A protein and the small-molecule ligand that binds it are described below.
Small molecule (SMILES): Cc1ccc(S(=O)(=O)N2N=Cc3ccccc3B2O)cc1

Sequence of chain 2.A:
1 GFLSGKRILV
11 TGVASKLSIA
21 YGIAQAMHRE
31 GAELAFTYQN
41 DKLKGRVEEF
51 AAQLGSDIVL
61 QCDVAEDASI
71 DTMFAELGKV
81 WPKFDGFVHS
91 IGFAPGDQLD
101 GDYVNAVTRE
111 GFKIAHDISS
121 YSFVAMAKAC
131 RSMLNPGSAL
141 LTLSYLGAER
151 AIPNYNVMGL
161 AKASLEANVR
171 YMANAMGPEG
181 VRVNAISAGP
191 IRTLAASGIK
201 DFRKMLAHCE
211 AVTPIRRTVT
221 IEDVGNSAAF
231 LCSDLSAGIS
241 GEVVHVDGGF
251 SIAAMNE

Binding-site contacts:
Ligand atom C18 contacts residue ALA94 of chain 2.A at 3.8 Å (hydrophobic).
Ligand atom O2 contacts residue NAD1 of chain 2.C at 3.1 Å.
Ligand atom C1 contacts residue ILE199 of chain 2.A at 3.5 Å (hydrophobic).
Ligand atom B1 contacts residue NAD1 of chain 2.C at 1.4 Å.
Ligand atom C6 contacts residue TYR145 of chain 2.A at 3.4 Å (hydrophobic).
Ligand atom N1 contacts residue NAD1 of chain 2.C at 3.3 Å.
Ligand atom C4 contacts residue NAD1 of chain 2.C at 2.3 Å.
Ligand atom O2 contacts residue GLY92 of chain 2.A at 3.0 Å (h-bond).
Ligand atom C17 contacts residue ALA94 of chain 2.A at 3.6 Å (hydrophobic).
Ligand atom C16 contacts residue PHE93 of chain 2.A at 3.5 Å (hydrophobic).
Ligand atom C7 contacts residue NAD1 of chain 2.C at 3.3 Å.
Ligand atom C21 contacts residue ALA94 of chain 2.A at 3.7 Å (hydrophobic).
Ligand atom C4 contacts residue ILE199 of chain 2.A at 3.7 Å (hydrophobic).
Ligand atom S1 contacts residue NAD1 of chain 2.C at 3.3 Å (h-bond).
Ligand atom C5 contacts residue NAD1 of chain 2.C at 3.0 Å.
Ligand atom O3 contacts residue GLY92 of chain 2.A at 3.5 Å.
Ligand atom C21 contacts residue LEU99 of chain 2.A at 3.5 Å (hydrophobic).
Ligand atom C8 contacts residue ILE199 of chain 2.A at 3.5 Å (hydrophobic).
Ligand atom C15 contacts residue GLY92 of chain 2.A at 3.7 Å.
Ligand atom C2 contacts residue NAD1 of chain 2.C at 3.6 Å.
Ligand atom O1 contacts residue NAD1 of chain 2.C at 2.3 Å (h-bond).
Ligand atom C5 contacts residue TYR155 of chain 2.A at 3.4 Å (hydrophobic).
Ligand atom C8 contacts residue NAD1 of chain 2.C at 3.3 Å.
Ligand atom N2 contacts residue NAD1 of chain 2.C at 2.3 Å (h-bond).
Ligand atom C6 contacts residue NAD1 of chain 2.C at 3.5 Å.
Ligand atom C16 contacts residue GLY92 of chain 2.A at 3.2 Å.
Ligand atom O1 contacts residue MET158 of chain 2.A at 3.5 Å.
Ligand atom C5 contacts residue TYR145 of chain 2.A at 3.8 Å (hydrophobic).
Ligand atom C17 contacts residue PHE93 of chain 2.A at 3.8 Å (hydrophobic).
Ligand atom C19 contacts residue LEU99 of chain 2.A at 3.3 Å (hydrophobic).
Ligand atom C1 contacts residue NAD1 of chain 2.C at 3.4 Å.
Ligand atom O1 contacts residue TYR155 of chain 2.A at 2.8 Å (h-bond).
Ligand atom O3 contacts residue PHE93 of chain 2.A at 3.9 Å.
Ligand atom O3 contacts residue NAD1 of chain 2.C at 3.2 Å (h-bond).
Ligand atom C18 contacts residue LEU99 of chain 2.A at 3.8 Å (hydrophobic).
Ligand atom O1 contacts residue LYS162 of chain 2.A at 3.5 Å.
Ligand atom C21 contacts residue GLY198 of chain 2.A at 3.9 Å.
Ligand atom S1 contacts residue GLY92 of chain 2.A at 3.7 Å.
Ligand atom O3 contacts residue MET158 of chain 2.A at 3.9 Å.
Ligand atom C7 contacts residue ILE199 of chain 2.A at 3.8 Å (hydrophobic).